Binding-site contacts:
Ligand atom P contacts residue THR226 of chain 7.A at 3.9 Å.
Ligand atom O1P contacts residue ARG207 of chain 7.A at 3.5 Å.
Ligand atom O3P contacts residue SER210 of chain 7.A at 2.4 Å (h-bond).
Ligand atom C1 contacts residue HIS105 of chain 7.A at 3.9 Å.
Ligand atom O1P contacts residue SER210 of chain 7.A at 2.7 Å (h-bond).
Ligand atom O2P contacts residue THR226 of chain 7.A at 3.3 Å (h-bond).
Ligand atom P contacts residue GLY208 of chain 7.A at 3.8 Å.
Ligand atom C3 contacts residue SER210 of chain 7.A at 3.5 Å.
Ligand atom P contacts residue SER210 of chain 7.A at 1.4 Å.
Ligand atom C3' contacts residue THR226 of chain 7.A at 4.3 Å.
Ligand atom C1 contacts residue ARG207 of chain 7.A at 4.1 Å.
Ligand atom C2 contacts residue HIS105 of chain 7.A at 3.0 Å.
Ligand atom C3 contacts residue LEU87 of chain 7.A at 3.2 Å (hydrophobic).
Ligand atom O2P contacts residue ASN206 of chain 7.A at 3.5 Å (h-bond).
Ligand atom O3P contacts residue ASN206 of chain 7.A at 3.1 Å (h-bond).
Ligand atom O1P contacts residue HIS105 of chain 7.A at 4.1 Å.
Ligand atom C2' contacts residue SER210 of chain 7.A at 3.2 Å.
Ligand atom C2 contacts residue SER210 of chain 7.A at 3.8 Å.
Ligand atom C2' contacts residue THR226 of chain 7.A at 3.4 Å.
Ligand atom C3' contacts residue ALA227 of chain 7.A at 3.7 Å (hydrophobic).
Ligand atom C1 contacts residue GLY208 of chain 7.A at 4.2 Å.
Ligand atom O1P contacts residue GLY208 of chain 7.A at 3.9 Å.
Ligand atom C1' contacts residue ALA227 of chain 7.A at 3.5 Å (hydrophobic).
Ligand atom C3 contacts residue VAL106 of chain 7.A at 4.3 Å (hydrophobic).
Ligand atom O3P contacts residue ASN209 of chain 7.A at 3.1 Å (h-bond).
Ligand atom C2' contacts residue HIS105 of chain 7.A at 3.9 Å.
Ligand atom O3P contacts residue GLY208 of chain 7.A at 2.6 Å (h-bond).
Ligand atom C3 contacts residue GLY208 of chain 7.A at 3.7 Å.
Ligand atom C3' contacts residue ILE228 of chain 7.A at 3.3 Å (hydrophobic).
Ligand atom P contacts residue ASN206 of chain 7.A at 3.9 Å.
Ligand atom C2' contacts residue ALA227 of chain 7.A at 3.9 Å (hydrophobic).
Ligand atom O3P contacts residue ARG207 of chain 7.A at 3.5 Å.
Ligand atom O2P contacts residue SER210 of chain 7.A at 2.4 Å (h-bond).
Ligand atom C1 contacts residue SER210 of chain 7.A at 3.3 Å.
Ligand atom C1' contacts residue THR226 of chain 7.A at 3.1 Å.
Ligand atom O2P contacts residue ARG207 of chain 7.A at 4.3 Å.
Ligand atom P contacts residue HIS105 of chain 7.A at 4.0 Å.
Ligand atom C1' contacts residue ILE228 of chain 7.A at 4.0 Å (hydrophobic).
Ligand atom P contacts residue ARG207 of chain 7.A at 4.0 Å.
Ligand atom C1' contacts residue SER210 of chain 7.A at 3.1 Å.

A small-molecule ligand and the protein it binds are described below.
Small molecule (SMILES): CC(C)O[PH](=O)OC(C)C

Sequence of chain 7.A:
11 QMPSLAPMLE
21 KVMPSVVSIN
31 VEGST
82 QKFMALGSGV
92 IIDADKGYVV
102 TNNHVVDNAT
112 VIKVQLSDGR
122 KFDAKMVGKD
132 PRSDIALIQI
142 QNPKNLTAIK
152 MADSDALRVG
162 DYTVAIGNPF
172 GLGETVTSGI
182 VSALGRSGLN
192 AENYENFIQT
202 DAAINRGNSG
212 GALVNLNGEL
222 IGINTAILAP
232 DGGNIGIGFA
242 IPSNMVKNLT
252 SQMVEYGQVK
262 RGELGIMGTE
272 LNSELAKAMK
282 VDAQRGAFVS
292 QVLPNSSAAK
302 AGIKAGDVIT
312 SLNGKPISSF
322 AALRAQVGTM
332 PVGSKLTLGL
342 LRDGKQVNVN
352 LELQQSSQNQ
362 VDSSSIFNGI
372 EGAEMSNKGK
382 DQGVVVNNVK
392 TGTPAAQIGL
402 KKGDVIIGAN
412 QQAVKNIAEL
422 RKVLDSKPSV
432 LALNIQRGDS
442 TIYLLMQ